This small molecule binds to this protein.
Small molecule (SMILES): CCCCCCO[C@@H]1O[C@H](CO)[C@@H](O)[C@H](O)[C@H]1O

Binding-site contacts:
Ligand atom C1 contacts residue SER33 of chain 1.C at 4.1 Å.
Ligand atom C4' contacts residue TRP32 of chain 1.C at 4.2 Å (hydrophobic).
Ligand atom O2 contacts residue TRP32 of chain 1.C at 3.8 Å.
Ligand atom C6 contacts residue PRO35 of chain 1.C at 4.5 Å (hydrophobic).
Ligand atom C1' contacts residue SER33 of chain 1.C at 4.1 Å.
Ligand atom C2 contacts residue TRP32 of chain 1.C at 3.4 Å (hydrophobic).
Ligand atom O6 contacts residue ARG223 of chain 1.B at 3.9 Å.
Ligand atom C6 contacts residue LEU34 of chain 1.C at 3.6 Å (hydrophobic).
Ligand atom O5 contacts residue LEU34 of chain 1.C at 3.0 Å (h-bond).
Ligand atom C4 contacts residue SER33 of chain 1.C at 4.3 Å.
Ligand atom C2' contacts residue ALA37 of chain 1.C at 4.2 Å (hydrophobic).
Ligand atom O6 contacts residue LEU34 of chain 1.C at 2.8 Å (h-bond).
Ligand atom C2' contacts residue SER33 of chain 1.C at 4.3 Å.
Ligand atom C5 contacts residue SER33 of chain 1.C at 4.4 Å.
Ligand atom O3 contacts residue LYS31 of chain 1.C at 3.5 Å.
Ligand atom O1 contacts residue SER33 of chain 1.C at 4.0 Å.
Ligand atom O6 contacts residue PRO35 of chain 1.C at 3.3 Å.
Ligand atom C1' contacts residue LEU34 of chain 1.C at 4.1 Å (hydrophobic).
Ligand atom C6 contacts residue GLU120 of chain 1.C at 3.3 Å.
Ligand atom O3 contacts residue TRP32 of chain 1.C at 4.1 Å.
Ligand atom C5 contacts residue LEU34 of chain 1.C at 3.9 Å (hydrophobic).
Ligand atom O5 contacts residue SER33 of chain 1.C at 3.5 Å.
Ligand atom C6' contacts residue TRP32 of chain 1.C at 3.9 Å (hydrophobic).
Ligand atom C1 contacts residue LEU34 of chain 1.C at 4.1 Å (hydrophobic).
Ligand atom C5' contacts residue TRP32 of chain 1.C at 3.6 Å (hydrophobic).
Ligand atom C3 contacts residue TRP32 of chain 1.C at 4.2 Å (hydrophobic).
Ligand atom O6 contacts residue GLU120 of chain 1.C at 2.6 Å (salt-bridge).
Ligand atom O1 contacts residue TRP32 of chain 1.C at 4.2 Å.
Ligand atom C1 contacts residue TRP32 of chain 1.C at 4.3 Å (hydrophobic).
Ligand atom C3' contacts residue TRP32 of chain 1.C at 3.9 Å (hydrophobic).
Ligand atom C2 contacts residue SER33 of chain 1.C at 4.1 Å.
Ligand atom O1 contacts residue LEU34 of chain 1.C at 4.1 Å.
Ligand atom O6 contacts residue SER33 of chain 1.C at 3.7 Å.

Sequence of chain 1.B:
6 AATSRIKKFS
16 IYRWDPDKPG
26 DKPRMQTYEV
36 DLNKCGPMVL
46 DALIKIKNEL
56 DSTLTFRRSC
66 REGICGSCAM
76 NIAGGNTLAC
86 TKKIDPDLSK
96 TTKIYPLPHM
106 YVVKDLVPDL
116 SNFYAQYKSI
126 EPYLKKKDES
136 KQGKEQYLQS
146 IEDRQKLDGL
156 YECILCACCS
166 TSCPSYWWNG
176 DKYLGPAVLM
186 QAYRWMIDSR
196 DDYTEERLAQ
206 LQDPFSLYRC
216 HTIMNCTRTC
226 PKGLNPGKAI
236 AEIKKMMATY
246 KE

Sequence of chain 1.C:
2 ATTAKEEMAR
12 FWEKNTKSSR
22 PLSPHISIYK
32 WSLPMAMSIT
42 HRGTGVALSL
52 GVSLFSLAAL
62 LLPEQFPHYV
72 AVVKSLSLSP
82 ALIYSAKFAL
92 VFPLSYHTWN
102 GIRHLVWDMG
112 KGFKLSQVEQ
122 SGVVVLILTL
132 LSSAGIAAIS